Binding-site contacts:
Ligand atom O7 contacts residue ASN105 of chain 1.G at 2.4 Å (h-bond).
Ligand atom N2 contacts residue ASN105 of chain 1.G at 4.4 Å.
Ligand atom C6 contacts residue ASN102 of chain 1.G at 4.4 Å.
Ligand atom O7 contacts residue THR104 of chain 1.G at 2.5 Å (h-bond).
Ligand atom C5 contacts residue ILE147 of chain 1.G at 4.4 Å (hydrophobic).
Ligand atom O5 contacts residue THR104 of chain 1.G at 3.6 Å (h-bond).
Ligand atom C4 contacts residue ASN102 of chain 1.G at 4.3 Å.
Ligand atom C1 contacts residue ASN102 of chain 1.G at 1.4 Å.
Ligand atom C3 contacts residue ASN102 of chain 1.G at 3.9 Å.
Ligand atom N2 contacts residue ASN102 of chain 1.G at 3.2 Å (h-bond).
Ligand atom C7 contacts residue GLN130 of chain 1.G at 4.5 Å.
Ligand atom O7 contacts residue ASN102 of chain 1.G at 2.8 Å (h-bond).
Ligand atom C7 contacts residue THR104 of chain 1.G at 3.6 Å.
Ligand atom N2 contacts residue THR104 of chain 1.G at 4.0 Å.
Ligand atom C7 contacts residue SER103 of chain 1.G at 4.3 Å.
Ligand atom O7 contacts residue SER103 of chain 1.G at 3.9 Å.
Ligand atom C2 contacts residue ASN102 of chain 1.G at 2.7 Å.
Ligand atom C4 contacts residue ARG109 of chain 1.G at 4.2 Å.
Ligand atom O3 contacts residue PHE136 of chain 1.G at 4.3 Å.
Ligand atom O6 contacts residue ILE147 of chain 1.G at 4.5 Å.
Ligand atom C6 contacts residue GLU145 of chain 1.G at 4.4 Å.
Ligand atom C8 contacts residue ASN105 of chain 1.G at 3.8 Å.
Ligand atom O5 contacts residue VAL107 of chain 1.G at 4.3 Å.
Ligand atom C5 contacts residue THR104 of chain 1.G at 3.2 Å.
Ligand atom C2 contacts residue THR104 of chain 1.G at 3.6 Å.
Ligand atom O4 contacts residue ARG109 of chain 1.G at 4.4 Å.
Ligand atom C3 contacts residue THR104 of chain 1.G at 3.4 Å.
Ligand atom O6 contacts residue VAL107 of chain 1.G at 4.1 Å.
Ligand atom C4 contacts residue THR104 of chain 1.G at 3.8 Å.
Ligand atom C7 contacts residue ASN102 of chain 1.G at 2.9 Å.
Ligand atom C6 contacts residue THR104 of chain 1.G at 4.4 Å.
Ligand atom C8 contacts residue GLN130 of chain 1.G at 3.2 Å.
Ligand atom O4 contacts residue THR104 of chain 1.G at 4.1 Å.
Ligand atom C5 contacts residue ASN102 of chain 1.G at 3.4 Å.
Ligand atom C8 contacts residue SER103 of chain 1.G at 3.9 Å.
Ligand atom O5 contacts residue ASN102 of chain 1.G at 2.3 Å (h-bond).
Ligand atom C1 contacts residue THR104 of chain 1.G at 3.0 Å.
Ligand atom C8 contacts residue ASN102 of chain 1.G at 3.6 Å.
Ligand atom C7 contacts residue ASN105 of chain 1.G at 3.3 Å.

This protein binds this small molecule.
Small molecule (SMILES): CC(=O)N[C@H]1[C@H](O[C@H]2[C@H](O)[C@@H](NC(C)=O)CO[C@@H]2CO[C@@H]2O[C@@H](C)[C@@H](O)[C@@H](O)[C@@H]2O)O[C@H](CO)[C@@H](O)[C@@H]1O

Sequence of chain 1.G:
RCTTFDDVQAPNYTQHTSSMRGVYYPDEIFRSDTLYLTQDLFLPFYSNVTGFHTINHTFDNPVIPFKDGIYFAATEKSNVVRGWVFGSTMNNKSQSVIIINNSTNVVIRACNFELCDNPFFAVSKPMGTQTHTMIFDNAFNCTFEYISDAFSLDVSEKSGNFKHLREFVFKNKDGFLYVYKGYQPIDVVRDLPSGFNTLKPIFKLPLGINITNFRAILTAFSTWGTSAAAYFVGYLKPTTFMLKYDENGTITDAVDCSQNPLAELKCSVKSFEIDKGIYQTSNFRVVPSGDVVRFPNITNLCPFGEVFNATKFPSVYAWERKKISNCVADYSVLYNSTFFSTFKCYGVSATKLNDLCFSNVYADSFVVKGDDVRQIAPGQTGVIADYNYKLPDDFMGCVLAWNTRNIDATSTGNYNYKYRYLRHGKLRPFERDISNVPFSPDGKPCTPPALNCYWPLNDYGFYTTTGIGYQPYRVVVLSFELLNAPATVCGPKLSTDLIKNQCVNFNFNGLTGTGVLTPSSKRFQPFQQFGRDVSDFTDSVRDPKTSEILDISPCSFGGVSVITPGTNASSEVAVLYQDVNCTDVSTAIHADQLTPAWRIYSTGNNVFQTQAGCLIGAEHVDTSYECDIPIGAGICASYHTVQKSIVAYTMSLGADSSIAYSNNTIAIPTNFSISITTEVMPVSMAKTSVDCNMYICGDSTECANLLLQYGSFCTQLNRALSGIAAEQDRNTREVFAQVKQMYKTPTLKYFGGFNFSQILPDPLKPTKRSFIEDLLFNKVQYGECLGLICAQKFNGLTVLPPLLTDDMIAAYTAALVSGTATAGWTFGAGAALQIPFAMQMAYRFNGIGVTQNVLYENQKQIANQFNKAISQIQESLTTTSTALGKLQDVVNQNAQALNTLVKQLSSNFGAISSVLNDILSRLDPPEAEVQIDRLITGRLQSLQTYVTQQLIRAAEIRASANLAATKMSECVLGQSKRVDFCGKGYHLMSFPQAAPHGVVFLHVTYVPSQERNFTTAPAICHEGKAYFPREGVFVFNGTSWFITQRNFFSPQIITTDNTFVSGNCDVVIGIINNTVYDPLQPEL